A small-molecule ligand and the protein it binds are described below.
Small molecule (SMILES): N[C@@H](CC(=O)O)C(=O)O

Sequence of chain 1.B:
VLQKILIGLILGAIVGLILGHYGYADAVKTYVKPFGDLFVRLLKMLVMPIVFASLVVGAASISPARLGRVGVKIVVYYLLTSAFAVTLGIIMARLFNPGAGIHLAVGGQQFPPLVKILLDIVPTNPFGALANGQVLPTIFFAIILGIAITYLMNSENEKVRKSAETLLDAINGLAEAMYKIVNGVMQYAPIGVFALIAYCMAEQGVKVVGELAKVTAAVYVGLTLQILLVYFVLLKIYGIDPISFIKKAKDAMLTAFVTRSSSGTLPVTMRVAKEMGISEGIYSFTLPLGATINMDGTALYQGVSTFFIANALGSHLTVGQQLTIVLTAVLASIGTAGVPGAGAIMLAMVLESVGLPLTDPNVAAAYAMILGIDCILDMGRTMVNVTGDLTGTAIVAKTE

Binding-site contacts:
Ligand atom O contacts residue ARG276 of chain 1.B at 3.0 Å (salt-bridge).
Ligand atom OXT contacts residue SER278 of chain 1.B at 3.2 Å (h-bond).
Ligand atom OD2 contacts residue ASP394 of chain 1.B at 2.9 Å (salt-bridge).
Ligand atom OXT contacts residue GLY354 of chain 1.B at 3.9 Å.
Ligand atom O contacts residue GLY354 of chain 1.B at 3.1 Å.
Ligand atom O contacts residue THR398 of chain 1.B at 4.0 Å.
Ligand atom C contacts residue THR398 of chain 1.B at 3.6 Å.
Ligand atom N contacts residue PRO356 of chain 1.B at 4.0 Å.
Ligand atom C contacts residue ARG276 of chain 1.B at 3.4 Å.
Ligand atom OXT contacts residue MET311 of chain 1.B at 3.2 Å.
Ligand atom N contacts residue ASP394 of chain 1.B at 2.8 Å (salt-bridge).
Ligand atom C contacts residue ALA353 of chain 1.B at 3.9 Å (hydrophobic).
Ligand atom N contacts residue ARG276 of chain 1.B at 2.3 Å (salt-bridge).
Ligand atom OD1 contacts residue ASP394 of chain 1.B at 4.0 Å.
Ligand atom OD1 contacts residue GLY359 of chain 1.B at 2.3 Å (h-bond).
Ligand atom CG contacts residue ARG397 of chain 1.B at 3.6 Å.
Ligand atom C contacts residue SER278 of chain 1.B at 3.8 Å.
Ligand atom CG contacts residue GLY359 of chain 1.B at 3.3 Å.
Ligand atom N contacts residue THR398 of chain 1.B at 2.4 Å (h-bond).
Ligand atom CA contacts residue ASP394 of chain 1.B at 3.6 Å.
Ligand atom OD1 contacts residue VAL355 of chain 1.B at 3.9 Å.
Ligand atom CA contacts residue THR398 of chain 1.B at 3.1 Å.
Ligand atom CA contacts residue ARG276 of chain 1.B at 3.4 Å.
Ligand atom OD2 contacts residue ARG397 of chain 1.B at 2.5 Å (salt-bridge).
Ligand atom O contacts residue VAL355 of chain 1.B at 3.3 Å (h-bond).
Ligand atom CG contacts residue ALA358 of chain 1.B at 4.0 Å (hydrophobic).
Ligand atom CB contacts residue VAL355 of chain 1.B at 3.3 Å (hydrophobic).
Ligand atom OD1 contacts residue ALA358 of chain 1.B at 2.9 Å (h-bond).
Ligand atom N contacts residue VAL355 of chain 1.B at 3.9 Å.
Ligand atom O contacts residue ALA353 of chain 1.B at 3.9 Å.
Ligand atom CB contacts residue THR352 of chain 1.B at 3.9 Å.
Ligand atom OD2 contacts residue GLY359 of chain 1.B at 4.0 Å.
Ligand atom O contacts residue SER278 of chain 1.B at 3.0 Å (h-bond).
Ligand atom OD2 contacts residue THR314 of chain 1.B at 3.8 Å.
Ligand atom CB contacts residue ALA353 of chain 1.B at 3.6 Å (hydrophobic).
Ligand atom O contacts residue SER277 of chain 1.B at 3.5 Å.
Ligand atom C contacts residue GLY354 of chain 1.B at 3.9 Å.
Ligand atom OD1 contacts residue GLY357 of chain 1.B at 3.4 Å.
Ligand atom CG contacts residue ASP394 of chain 1.B at 3.4 Å.
Ligand atom OXT contacts residue ASN401 of chain 1.B at 3.5 Å (h-bond).